Sequence of chain 1.A:
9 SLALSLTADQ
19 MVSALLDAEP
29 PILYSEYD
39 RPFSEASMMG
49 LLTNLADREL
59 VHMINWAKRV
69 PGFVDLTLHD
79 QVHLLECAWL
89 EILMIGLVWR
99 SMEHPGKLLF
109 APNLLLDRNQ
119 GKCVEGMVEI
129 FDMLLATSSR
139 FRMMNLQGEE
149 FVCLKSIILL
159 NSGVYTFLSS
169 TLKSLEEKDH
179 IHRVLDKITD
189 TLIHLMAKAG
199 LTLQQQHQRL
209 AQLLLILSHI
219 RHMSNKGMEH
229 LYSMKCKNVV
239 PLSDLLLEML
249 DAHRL

A small-molecule ligand and the protein it binds are described below.
Small molecule (SMILES): Oc1ccc(-c2n[nH]c3cc(O)ccc23)c(O)c1

Binding-site contacts:
Ligand atom OAA contacts residue GLY225 of chain 1.A at 3.5 Å.
Ligand atom CAQ contacts residue ALA54 of chain 1.A at 4.1 Å (hydrophobic).
Ligand atom OAB contacts residue GLU57 of chain 1.A at 2.7 Å (salt-bridge).
Ligand atom N1K contacts residue LEU50 of chain 1.A at 2.6 Å (h-bond).
Ligand atom CAD contacts residue MET92 of chain 1.A at 3.7 Å (hydrophobic).
Ligand atom N1K contacts residue ALA54 of chain 1.A at 3.7 Å.
Ligand atom CAQ contacts residue PHE108 of chain 1.A at 4.0 Å (hydrophobic).
Ligand atom CAH contacts residue MET125 of chain 1.A at 3.8 Å (hydrophobic).
Ligand atom CAD contacts residue GLY225 of chain 1.A at 4.3 Å.
Ligand atom CAL contacts residue MET125 of chain 1.A at 3.9 Å (hydrophobic).
Ligand atom OAB contacts residue ARG98 of chain 1.A at 3.2 Å (salt-bridge).
Ligand atom N1J contacts residue LEU50 of chain 1.A at 3.1 Å (h-bond).
Ligand atom OAC contacts residue MET47 of chain 1.A at 3.0 Å.
Ligand atom CAI contacts residue GLU57 of chain 1.A at 3.4 Å.
Ligand atom OAB contacts residue LEU95 of chain 1.A at 4.2 Å.
Ligand atom CAE contacts residue MET92 of chain 1.A at 4.1 Å (hydrophobic).
Ligand atom CAI contacts residue PHE108 of chain 1.A at 4.0 Å (hydrophobic).
Ligand atom CAH contacts residue MET47 of chain 1.A at 3.6 Å (hydrophobic).
Ligand atom OAB contacts residue LEU91 of chain 1.A at 3.6 Å.
Ligand atom CAI contacts residue LEU53 of chain 1.A at 4.1 Å (hydrophobic).
Ligand atom CAN contacts residue MET47 of chain 1.A at 3.8 Å (hydrophobic).
Ligand atom CAQ contacts residue LEU50 of chain 1.A at 3.8 Å (hydrophobic).
Ligand atom CAE contacts residue LEU88 of chain 1.A at 4.0 Å (hydrophobic).
Ligand atom CAL contacts residue HIS228 of chain 1.A at 3.8 Å.
Ligand atom CAL contacts residue GLY225 of chain 1.A at 4.2 Å.
Ligand atom CAH contacts residue HIS228 of chain 1.A at 3.8 Å.
Ligand atom CAG contacts residue LEU95 of chain 1.A at 4.2 Å (hydrophobic).
Ligand atom OAA contacts residue HIS228 of chain 1.A at 2.8 Å (h-bond).
Ligand atom CAM contacts residue ARG98 of chain 1.A at 4.2 Å.
Ligand atom OAC contacts residue LEU50 of chain 1.A at 3.5 Å.
Ligand atom CAG contacts residue PHE108 of chain 1.A at 4.1 Å (hydrophobic).
Ligand atom CAF contacts residue LEU91 of chain 1.A at 3.7 Å (hydrophobic).
Ligand atom OAA contacts residue MET125 of chain 1.A at 4.0 Å.
Ligand atom CAM contacts residue LEU91 of chain 1.A at 4.1 Å (hydrophobic).
Ligand atom CAM contacts residue PHE108 of chain 1.A at 4.2 Å (hydrophobic).
Ligand atom N1J contacts residue ALA54 of chain 1.A at 4.2 Å.
Ligand atom OAA contacts residue ILE128 of chain 1.A at 3.5 Å.
Ligand atom CAM contacts residue GLU57 of chain 1.A at 3.5 Å.
Ligand atom CAF contacts residue LEU95 of chain 1.A at 4.0 Å (hydrophobic).
Ligand atom CAR contacts residue PHE108 of chain 1.A at 4.0 Å (hydrophobic).